Sequence of chain 1.A:
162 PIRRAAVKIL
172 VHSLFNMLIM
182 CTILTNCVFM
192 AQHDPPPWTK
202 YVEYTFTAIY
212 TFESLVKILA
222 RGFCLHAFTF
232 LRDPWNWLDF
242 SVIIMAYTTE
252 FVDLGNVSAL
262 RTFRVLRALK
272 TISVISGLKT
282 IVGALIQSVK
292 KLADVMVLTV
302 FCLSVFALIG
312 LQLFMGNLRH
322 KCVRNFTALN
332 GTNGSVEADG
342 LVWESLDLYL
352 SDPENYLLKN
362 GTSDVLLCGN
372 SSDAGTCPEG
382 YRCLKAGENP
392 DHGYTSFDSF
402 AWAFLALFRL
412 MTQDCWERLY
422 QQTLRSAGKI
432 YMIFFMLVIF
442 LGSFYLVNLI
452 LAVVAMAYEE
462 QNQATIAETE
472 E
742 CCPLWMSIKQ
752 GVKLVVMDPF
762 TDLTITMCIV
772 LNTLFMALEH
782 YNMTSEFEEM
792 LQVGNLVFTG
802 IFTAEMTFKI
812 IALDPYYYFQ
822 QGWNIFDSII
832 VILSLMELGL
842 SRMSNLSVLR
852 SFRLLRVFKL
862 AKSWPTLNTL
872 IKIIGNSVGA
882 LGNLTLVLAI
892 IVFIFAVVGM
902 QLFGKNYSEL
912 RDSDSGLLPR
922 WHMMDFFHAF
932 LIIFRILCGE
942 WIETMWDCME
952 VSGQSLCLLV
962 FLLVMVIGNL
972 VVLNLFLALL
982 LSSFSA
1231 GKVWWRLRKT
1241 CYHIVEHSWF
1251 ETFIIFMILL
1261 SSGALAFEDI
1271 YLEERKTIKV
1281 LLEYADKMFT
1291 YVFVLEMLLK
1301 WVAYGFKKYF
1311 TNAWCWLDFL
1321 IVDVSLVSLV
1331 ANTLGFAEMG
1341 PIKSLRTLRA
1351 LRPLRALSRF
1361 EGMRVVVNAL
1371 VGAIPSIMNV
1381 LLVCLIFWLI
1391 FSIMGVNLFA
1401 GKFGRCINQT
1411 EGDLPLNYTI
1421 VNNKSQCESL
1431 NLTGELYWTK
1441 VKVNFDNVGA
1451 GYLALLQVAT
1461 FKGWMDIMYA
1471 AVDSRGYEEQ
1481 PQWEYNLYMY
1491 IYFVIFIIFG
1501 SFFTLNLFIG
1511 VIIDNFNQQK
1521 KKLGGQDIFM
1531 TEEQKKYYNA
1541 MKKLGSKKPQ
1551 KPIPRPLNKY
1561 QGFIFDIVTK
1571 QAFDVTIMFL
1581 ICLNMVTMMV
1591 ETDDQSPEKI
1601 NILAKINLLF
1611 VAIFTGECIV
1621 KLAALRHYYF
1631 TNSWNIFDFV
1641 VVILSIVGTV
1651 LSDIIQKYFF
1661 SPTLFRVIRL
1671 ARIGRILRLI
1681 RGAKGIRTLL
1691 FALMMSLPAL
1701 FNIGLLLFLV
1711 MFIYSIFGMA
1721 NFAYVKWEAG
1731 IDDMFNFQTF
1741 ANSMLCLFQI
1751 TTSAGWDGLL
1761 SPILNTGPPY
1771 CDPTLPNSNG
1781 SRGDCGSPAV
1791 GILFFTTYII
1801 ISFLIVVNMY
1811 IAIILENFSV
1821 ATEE

Binding-site contacts:
Ligand atom C8 contacts residue LEU385 of chain 1.A at 3.6 Å (hydrophobic).
Ligand atom C2 contacts residue CYS384 of chain 1.A at 4.1 Å (hydrophobic).
Ligand atom C3 contacts residue LEU385 of chain 1.A at 4.5 Å (hydrophobic).
Ligand atom C1 contacts residue CYS384 of chain 1.A at 4.5 Å (hydrophobic).
Ligand atom C3 contacts residue CYS384 of chain 1.A at 4.4 Å (hydrophobic).
Ligand atom C8 contacts residue LYS386 of chain 1.A at 4.1 Å.
Ligand atom C8 contacts residue CYS384 of chain 1.A at 3.4 Å (hydrophobic).
Ligand atom C7 contacts residue CYS384 of chain 1.A at 3.7 Å (hydrophobic).
Ligand atom C4 contacts residue ARG383 of chain 1.A at 4.2 Å.
Ligand atom N2 contacts residue CYS384 of chain 1.A at 3.1 Å (h-bond).
Ligand atom N2 contacts residue ASN371 of chain 1.A at 2.9 Å (h-bond).
Ligand atom C8 contacts residue ASN371 of chain 1.A at 4.3 Å.
Ligand atom O7 contacts residue ASN371 of chain 1.A at 3.3 Å (h-bond).
Ligand atom C8 contacts residue HIS321 of chain 1.A at 3.4 Å.
Ligand atom C5 contacts residue ASN371 of chain 1.A at 3.8 Å.
Ligand atom O4 contacts residue ARG383 of chain 1.A at 3.1 Å (salt-bridge).
Ligand atom C5 contacts residue ARG383 of chain 1.A at 4.5 Å.
Ligand atom C2 contacts residue ASN371 of chain 1.A at 2.5 Å.
Ligand atom N2 contacts residue LEU385 of chain 1.A at 4.0 Å.
Ligand atom O3 contacts residue LEU385 of chain 1.A at 3.9 Å.
Ligand atom C3 contacts residue ARG383 of chain 1.A at 4.5 Å.
Ligand atom C4 contacts residue ASN371 of chain 1.A at 4.3 Å.
Ligand atom C3 contacts residue ASN371 of chain 1.A at 3.9 Å.
Ligand atom O5 contacts residue ASN371 of chain 1.A at 2.5 Å (h-bond).
Ligand atom C7 contacts residue LEU385 of chain 1.A at 4.2 Å (hydrophobic).
Ligand atom C7 contacts residue ASN371 of chain 1.A at 3.2 Å.
Ligand atom C1 contacts residue ASN371 of chain 1.A at 1.5 Å.

A small-molecule ligand and the protein it binds are described below.
Small molecule (SMILES): CC(=O)N[C@@H]1[C@@H](O)[C@H](O)[C@@H](CO)O[C@H]1O